Sequence of chain 1.A:
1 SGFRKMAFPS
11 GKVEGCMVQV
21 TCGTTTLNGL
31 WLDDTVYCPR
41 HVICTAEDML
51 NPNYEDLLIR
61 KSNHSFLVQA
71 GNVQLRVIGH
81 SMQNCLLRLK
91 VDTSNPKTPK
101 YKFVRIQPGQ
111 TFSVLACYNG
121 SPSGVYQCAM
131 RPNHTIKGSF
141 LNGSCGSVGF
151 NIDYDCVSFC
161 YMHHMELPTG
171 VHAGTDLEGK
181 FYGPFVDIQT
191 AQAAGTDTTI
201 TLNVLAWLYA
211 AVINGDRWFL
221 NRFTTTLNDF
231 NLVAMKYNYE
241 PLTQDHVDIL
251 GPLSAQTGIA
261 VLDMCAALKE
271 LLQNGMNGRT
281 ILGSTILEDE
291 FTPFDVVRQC

This small molecule binds to this protein.
Small molecule (SMILES): CC(=O)N[C@@H](CO)C(=O)N[C@@H](C)C(=O)N[C@H](C(=O)N[C@@H](CC1CCCCC1)C(=O)N[C@H](C=O)Cc1c[nH]cn1)C(C)C

Binding-site contacts:
Ligand atom O contacts residue GLY143 of chain 1.A at 3.0 Å (h-bond).
Ligand atom O contacts residue CYS145 of chain 1.A at 3.2 Å (h-bond).
Ligand atom CA contacts residue ALA191 of chain 1.A at 3.5 Å (hydrophobic).
Ligand atom CZ contacts residue ASP187 of chain 1.A at 3.5 Å.
Ligand atom CZ contacts residue ILE188 of chain 1.A at 3.3 Å (hydrophobic).
Ligand atom N contacts residue GLU166 of chain 1.A at 3.0 Å (salt-bridge).
Ligand atom O contacts residue ASN142 of chain 1.A at 3.0 Å (h-bond).
Ligand atom C contacts residue GLY143 of chain 1.A at 3.7 Å.
Ligand atom CE1 contacts residue GLU166 of chain 1.A at 3.1 Å.
Ligand atom O contacts residue ALA191 of chain 1.A at 2.8 Å.
Ligand atom CD1 contacts residue MET165 of chain 1.A at 3.6 Å (hydrophobic).
Ligand atom C contacts residue GLU166 of chain 1.A at 3.8 Å.
Ligand atom ND1 contacts residue SER144 of chain 1.A at 3.8 Å.
Ligand atom N contacts residue THR190 of chain 1.A at 3.2 Å (h-bond).
Ligand atom CE1 contacts residue MET165 of chain 1.A at 3.7 Å (hydrophobic).
Ligand atom ND1 contacts residue HIS163 of chain 1.A at 3.1 Å (h-bond).
Ligand atom CG contacts residue HIS163 of chain 1.A at 3.7 Å.
Ligand atom NE2 contacts residue GLU166 of chain 1.A at 3.5 Å.
Ligand atom N contacts residue HIS164 of chain 1.A at 3.1 Å (h-bond).
Ligand atom CB contacts residue HIS163 of chain 1.A at 3.5 Å.
Ligand atom C contacts residue GLU166 of chain 1.A at 3.7 Å.
Ligand atom ND1 contacts residue PHE140 of chain 1.A at 3.7 Å.
Ligand atom O contacts residue GLN192 of chain 1.A at 3.4 Å (h-bond).
Ligand atom O contacts residue GLN189 of chain 1.A at 3.8 Å.
Ligand atom O contacts residue MET165 of chain 1.A at 3.1 Å.
Ligand atom O contacts residue GLU166 of chain 1.A at 2.6 Å (salt-bridge).
Ligand atom C contacts residue CYS145 of chain 1.A at 2.2 Å (hydrophobic).
Ligand atom CA contacts residue HIS164 of chain 1.A at 3.7 Å.
Ligand atom CA contacts residue THR190 of chain 1.A at 3.6 Å.
Ligand atom CA contacts residue ASN142 of chain 1.A at 3.7 Å.
Ligand atom CB contacts residue SER144 of chain 1.A at 3.5 Å.
Ligand atom CA contacts residue CYS145 of chain 1.A at 2.9 Å (hydrophobic).
Ligand atom C contacts residue ASN142 of chain 1.A at 3.7 Å.
Ligand atom N contacts residue CYS145 of chain 1.A at 3.0 Å (h-bond).
Ligand atom CZ contacts residue GLN189 of chain 1.A at 3.3 Å.
Ligand atom CD2 contacts residue HIS41 of chain 1.A at 3.5 Å.
Ligand atom CB contacts residue THR190 of chain 1.A at 3.6 Å.
Ligand atom CG1 contacts residue GLU166 of chain 1.A at 3.4 Å.
Ligand atom CB contacts residue CYS145 of chain 1.A at 3.3 Å (hydrophobic).
Ligand atom CA contacts residue GLU166 of chain 1.A at 3.6 Å.